Binding-site contacts:
Ligand atom C8 contacts residue ASN165 of chain 1.A at 3.6 Å.
Ligand atom C7 contacts residue ASN165 of chain 1.A at 3.4 Å.
Ligand atom N2 contacts residue ASN165 of chain 1.A at 2.9 Å (h-bond).
Ligand atom O5 contacts residue ASN165 of chain 1.A at 2.4 Å (h-bond).
Ligand atom C8 contacts residue ASN164 of chain 1.A at 3.5 Å.
Ligand atom C5 contacts residue ASN165 of chain 1.A at 3.7 Å.
Ligand atom C4 contacts residue ASN165 of chain 1.A at 4.2 Å.
Ligand atom O7 contacts residue ASN164 of chain 1.A at 3.2 Å (h-bond).
Ligand atom C2 contacts residue ASN165 of chain 1.A at 2.5 Å.
Ligand atom O7 contacts residue ASN165 of chain 1.A at 4.0 Å.
Ligand atom C7 contacts residue ASN164 of chain 1.A at 3.7 Å.
Ligand atom C3 contacts residue ASN165 of chain 1.A at 3.8 Å.
Ligand atom C1 contacts residue ASN165 of chain 1.A at 1.4 Å.

A protein and the small-molecule ligand that binds it are described below.
Small molecule (SMILES): CC(=O)N[C@@H]1[C@@H](O)[C@H](O)[C@@H](CO)O[C@H]1O

Sequence of chain 1.A:
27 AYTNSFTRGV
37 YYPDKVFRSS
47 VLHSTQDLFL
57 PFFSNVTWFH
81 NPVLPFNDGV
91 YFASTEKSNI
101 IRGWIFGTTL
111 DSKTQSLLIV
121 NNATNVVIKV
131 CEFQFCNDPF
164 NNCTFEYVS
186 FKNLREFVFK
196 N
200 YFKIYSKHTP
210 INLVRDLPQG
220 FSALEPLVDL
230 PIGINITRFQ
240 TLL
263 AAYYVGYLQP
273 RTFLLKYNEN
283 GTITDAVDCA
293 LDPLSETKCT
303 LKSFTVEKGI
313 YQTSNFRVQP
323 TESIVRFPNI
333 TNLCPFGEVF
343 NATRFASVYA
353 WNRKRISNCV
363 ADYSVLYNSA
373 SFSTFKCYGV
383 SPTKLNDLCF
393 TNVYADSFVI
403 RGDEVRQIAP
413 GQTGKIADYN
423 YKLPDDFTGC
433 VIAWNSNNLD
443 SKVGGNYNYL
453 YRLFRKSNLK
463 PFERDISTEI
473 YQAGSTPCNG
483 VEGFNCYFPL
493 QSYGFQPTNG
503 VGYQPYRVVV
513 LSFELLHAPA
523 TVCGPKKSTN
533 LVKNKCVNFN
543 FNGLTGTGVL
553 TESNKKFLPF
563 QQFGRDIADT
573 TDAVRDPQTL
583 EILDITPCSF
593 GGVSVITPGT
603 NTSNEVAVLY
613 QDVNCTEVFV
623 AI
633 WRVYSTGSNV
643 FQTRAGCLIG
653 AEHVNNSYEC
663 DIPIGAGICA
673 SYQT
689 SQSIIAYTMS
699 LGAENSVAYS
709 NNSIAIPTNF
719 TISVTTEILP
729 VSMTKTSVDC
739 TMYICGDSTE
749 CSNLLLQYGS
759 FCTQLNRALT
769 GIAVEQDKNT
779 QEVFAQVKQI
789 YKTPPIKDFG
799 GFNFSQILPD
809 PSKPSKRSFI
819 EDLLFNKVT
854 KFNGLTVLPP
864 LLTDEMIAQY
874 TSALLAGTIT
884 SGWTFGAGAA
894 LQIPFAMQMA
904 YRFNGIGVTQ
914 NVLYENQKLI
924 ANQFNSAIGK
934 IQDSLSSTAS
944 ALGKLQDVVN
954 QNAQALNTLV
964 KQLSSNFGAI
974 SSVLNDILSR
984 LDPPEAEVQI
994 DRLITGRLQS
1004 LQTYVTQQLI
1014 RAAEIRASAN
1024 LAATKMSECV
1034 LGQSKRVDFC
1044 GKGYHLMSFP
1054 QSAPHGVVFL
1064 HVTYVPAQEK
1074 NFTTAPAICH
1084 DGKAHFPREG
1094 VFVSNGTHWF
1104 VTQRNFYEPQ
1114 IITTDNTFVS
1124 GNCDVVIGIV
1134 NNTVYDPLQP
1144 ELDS